Sequence of chain 1.G:
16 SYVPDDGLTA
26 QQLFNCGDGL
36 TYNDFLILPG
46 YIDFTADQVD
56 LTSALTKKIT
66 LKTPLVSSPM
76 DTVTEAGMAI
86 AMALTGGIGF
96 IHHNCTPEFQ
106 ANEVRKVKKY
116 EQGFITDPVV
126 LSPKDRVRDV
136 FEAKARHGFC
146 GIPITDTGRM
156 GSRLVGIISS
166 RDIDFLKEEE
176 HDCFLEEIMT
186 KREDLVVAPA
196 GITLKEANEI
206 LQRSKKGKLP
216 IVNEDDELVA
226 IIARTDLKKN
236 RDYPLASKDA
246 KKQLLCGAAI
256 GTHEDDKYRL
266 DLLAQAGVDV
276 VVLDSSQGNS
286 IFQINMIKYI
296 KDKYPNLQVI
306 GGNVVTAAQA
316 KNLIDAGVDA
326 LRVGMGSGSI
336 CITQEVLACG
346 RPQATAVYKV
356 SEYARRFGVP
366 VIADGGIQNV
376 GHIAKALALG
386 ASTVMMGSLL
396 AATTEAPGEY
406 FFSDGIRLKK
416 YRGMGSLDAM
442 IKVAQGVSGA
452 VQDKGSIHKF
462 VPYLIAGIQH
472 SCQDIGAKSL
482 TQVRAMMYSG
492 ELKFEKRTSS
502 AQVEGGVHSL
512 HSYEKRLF

Binding-site contacts:
Ligand atom C6 contacts residue GLY420 of chain 1.G at 3.3 Å.
Ligand atom C4 contacts residue NAD1 of chain 1.WA at 3.4 Å.
Ligand atom O3' contacts residue ASP369 of chain 1.G at 2.3 Å (salt-bridge).
Ligand atom O6 contacts residue GLY420 of chain 1.G at 2.4 Å (h-bond).
Ligand atom N3 contacts residue CYS336 of chain 1.G at 3.2 Å (h-bond).
Ligand atom C2 contacts residue CYS336 of chain 1.G at 3.6 Å (hydrophobic).
Ligand atom C1' contacts residue NAD1 of chain 1.WA at 3.5 Å.
Ligand atom O1P contacts residue GLY392 of chain 1.G at 2.9 Å (h-bond).
Ligand atom C2 contacts residue NAD1 of chain 1.WA at 3.5 Å.
Ligand atom C3' contacts residue ASP369 of chain 1.G at 3.4 Å.
Ligand atom O2' contacts residue NAD1 of chain 1.WA at 2.5 Å (h-bond).
Ligand atom N3 contacts residue NAD1 of chain 1.WA at 3.2 Å.
Ligand atom O5' contacts residue GLY370 of chain 1.G at 3.4 Å.
Ligand atom O2' contacts residue ASP369 of chain 1.G at 2.4 Å (salt-bridge).
Ligand atom N1 contacts residue GLN446 of chain 1.G at 2.7 Å (h-bond).
Ligand atom O1P contacts residue SER393 of chain 1.G at 3.1 Å (h-bond).
Ligand atom C2' contacts residue NAD1 of chain 1.WA at 3.5 Å.
Ligand atom O2' contacts residue ARG327 of chain 1.G at 3.2 Å (salt-bridge).
Ligand atom O3P contacts residue SER334 of chain 1.G at 3.3 Å (h-bond).
Ligand atom C6 contacts residue MET419 of chain 1.G at 3.6 Å (hydrophobic).
Ligand atom O3P contacts residue GLY392 of chain 1.G at 3.2 Å.
Ligand atom O3' contacts residue SER73 of chain 1.G at 2.8 Å (h-bond).
Ligand atom N7 contacts residue MET419 of chain 1.G at 3.1 Å (h-bond).
Ligand atom P contacts residue SER393 of chain 1.G at 3.5 Å.
Ligand atom O6 contacts residue SER421 of chain 1.G at 3.5 Å (h-bond).
Ligand atom C2' contacts residue ARG327 of chain 1.G at 3.4 Å.
Ligand atom C8 contacts residue MET75 of chain 1.G at 3.5 Å (hydrophobic).
Ligand atom N1 contacts residue GLY447 of chain 1.G at 3.6 Å.
Ligand atom O2P contacts residue GLY333 of chain 1.G at 3.3 Å.
Ligand atom O3' contacts residue ARG327 of chain 1.G at 3.0 Å (salt-bridge).
Ligand atom C3' contacts residue SER73 of chain 1.G at 3.2 Å.
Ligand atom C4' contacts residue ASP369 of chain 1.G at 3.4 Å.
Ligand atom O2P contacts residue SER334 of chain 1.G at 2.5 Å (h-bond).
Ligand atom C2 contacts residue GLN446 of chain 1.G at 3.2 Å.
Ligand atom O6 contacts residue MET419 of chain 1.G at 2.8 Å (h-bond).
Ligand atom N7 contacts residue GLY418 of chain 1.G at 3.6 Å.
Ligand atom C2' contacts residue ASP369 of chain 1.G at 3.4 Å.
Ligand atom O3P contacts residue TYR416 of chain 1.G at 2.6 Å (h-bond).
Ligand atom O6 contacts residue GLY418 of chain 1.G at 3.1 Å.
Ligand atom O3P contacts residue SER393 of chain 1.G at 2.7 Å (h-bond).

This small molecule binds to this protein.
Small molecule (SMILES): O=c1[nH]cnc2c1ncn2[C@@H]1O[C@H](COP(=O)(O)O)[C@@H](O)[C@H]1O